Sequence of chain 1.B:
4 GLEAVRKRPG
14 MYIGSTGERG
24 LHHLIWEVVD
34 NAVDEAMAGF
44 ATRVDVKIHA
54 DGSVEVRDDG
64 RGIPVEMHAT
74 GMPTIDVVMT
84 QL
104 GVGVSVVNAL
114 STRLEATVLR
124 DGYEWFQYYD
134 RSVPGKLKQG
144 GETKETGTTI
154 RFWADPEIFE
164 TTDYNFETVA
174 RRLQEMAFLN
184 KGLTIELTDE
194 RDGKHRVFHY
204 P

This protein binds this small molecule.
Small molecule (SMILES): CO[C@H]1CN(c2nc(-c3ncnn3C)c(C(=O)O)s2)CC[C@H]1NC(=O)c1[nH]c(C)c(Cl)c1Br

Binding-site contacts:
Ligand atom C20 contacts residue PRO67 of chain 1.B at 3.8 Å (hydrophobic).
Ligand atom CL3 contacts residue VAL107 of chain 1.B at 3.7 Å.
Ligand atom O8 contacts residue GLU38 of chain 1.B at 2.9 Å.
Ligand atom S22 contacts residue GLY65 of chain 1.B at 3.6 Å.
Ligand atom BR3 contacts residue VAL105 of chain 1.B at 3.7 Å.
Ligand atom S22 contacts residue ARG123 of chain 1.B at 3.3 Å (salt-bridge).
Ligand atom CL3 contacts residue ASN34 of chain 1.B at 3.7 Å.
Ligand atom C11 contacts residue GLU38 of chain 1.B at 3.8 Å.
Ligand atom C14 contacts residue ARG64 of chain 1.B at 3.8 Å.
Ligand atom C18 contacts residue ARG64 of chain 1.B at 3.9 Å.
Ligand atom N13 contacts residue PRO67 of chain 1.B at 3.8 Å.
Ligand atom C12 contacts residue GLU38 of chain 1.B at 3.7 Å.
Ligand atom N6 contacts residue THR151 of chain 1.B at 3.7 Å.
Ligand atom S22 contacts residue ARG64 of chain 1.B at 3.8 Å.
Ligand atom C1 contacts residue VAL31 of chain 1.B at 3.7 Å (hydrophobic).
Ligand atom C12 contacts residue GLY65 of chain 1.B at 3.4 Å.
Ligand atom O8 contacts residue ASP61 of chain 1.B at 3.4 Å (salt-bridge).
Ligand atom C11 contacts residue ILE66 of chain 1.B at 3.6 Å (hydrophobic).
Ligand atom C4 contacts residue ILE66 of chain 1.B at 3.8 Å (hydrophobic).
Ligand atom C5 contacts residue ASP61 of chain 1.B at 3.8 Å.
Ligand atom C10 contacts residue GLU38 of chain 1.B at 3.6 Å.
Ligand atom N9 contacts residue ILE66 of chain 1.B at 3.7 Å.
Ligand atom O24 contacts residue ARG123 of chain 1.B at 2.9 Å (salt-bridge).
Ligand atom C4 contacts residue ASN34 of chain 1.B at 3.5 Å.
Ligand atom N6 contacts residue ASP61 of chain 1.B at 2.7 Å (salt-bridge).
Ligand atom C2 contacts residue ASP61 of chain 1.B at 3.4 Å.
Ligand atom BR3 contacts residue ASN34 of chain 1.B at 3.8 Å.
Ligand atom BR3 contacts residue ILE66 of chain 1.B at 3.6 Å.
Ligand atom C21 contacts residue PRO67 of chain 1.B at 3.7 Å (hydrophobic).
Ligand atom C12 contacts residue ARG64 of chain 1.B at 3.8 Å.
Ligand atom C11 contacts residue GLY65 of chain 1.B at 3.5 Å.
Ligand atom C1 contacts residue ASP61 of chain 1.B at 3.4 Å.
Ligand atom C31 contacts residue PRO67 of chain 1.B at 3.7 Å (hydrophobic).
Ligand atom S22 contacts residue PRO67 of chain 1.B at 3.7 Å.
Ligand atom C3 contacts residue ASN34 of chain 1.B at 3.5 Å.
Ligand atom CL3 contacts residue ILE153 of chain 1.B at 3.7 Å.
Ligand atom C18 contacts residue PRO67 of chain 1.B at 3.7 Å (hydrophobic).
Ligand atom C2 contacts residue THR151 of chain 1.B at 3.7 Å.
Ligand atom C7 contacts residue GLU38 of chain 1.B at 3.8 Å.
Ligand atom N19 contacts residue PRO67 of chain 1.B at 3.8 Å.